A small-molecule ligand and the protein it binds are described below.
Small molecule (SMILES): Cc1nnc2n1-c1ccc(-c3cnn(C)c3)cc1[C@H](Nc1ccc(Cl)cc1)CC2

Sequence of chain 1.A:
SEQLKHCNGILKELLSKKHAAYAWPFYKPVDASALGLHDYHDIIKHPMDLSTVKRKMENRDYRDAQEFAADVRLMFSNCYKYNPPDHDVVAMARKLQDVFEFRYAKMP

Binding-site contacts:
Ligand atom C03 contacts residue LEU38 of chain 1.A at 3.8 Å (hydrophobic).
Ligand atom C15 contacts residue PRO28 of chain 1.A at 3.6 Å (hydrophobic).
Ligand atom N19 contacts residue TRP27 of chain 1.A at 3.8 Å.
Ligand atom C20 contacts residue LEU38 of chain 1.A at 4.0 Å (hydrophobic).
Ligand atom C24 contacts residue HIS90 of chain 1.A at 3.5 Å.
Ligand atom N13 contacts residue CYS82 of chain 1.A at 3.7 Å.
Ligand atom C23 contacts residue HIS90 of chain 1.A at 3.6 Å.
Ligand atom N12 contacts residue ASN86 of chain 1.A at 3.0 Å (h-bond).
Ligand atom C08 contacts residue ASN86 of chain 1.A at 4.0 Å.
Ligand atom C27 contacts residue PRO28 of chain 1.A at 3.9 Å (hydrophobic).
Ligand atom CL2 contacts residue TRP27 of chain 1.A at 3.8 Å.
Ligand atom N13 contacts residue ASN86 of chain 1.A at 3.4 Å (h-bond).
Ligand atom N11 contacts residue VAL92 of chain 1.A at 4.1 Å.
Ligand atom C27 contacts residue MET95 of chain 1.A at 3.9 Å (hydrophobic).
Ligand atom C20 contacts residue TRP27 of chain 1.A at 3.8 Å (hydrophobic).
Ligand atom C16 contacts residue TRP27 of chain 1.A at 3.6 Å (hydrophobic).
Ligand atom C01 contacts residue PRO28 of chain 1.A at 3.4 Å (hydrophobic).
Ligand atom C15 contacts residue PHE29 of chain 1.A at 3.6 Å (hydrophobic).
Ligand atom C06 contacts residue VAL33 of chain 1.A at 3.7 Å (hydrophobic).
Ligand atom CL2 contacts residue MET95 of chain 1.A at 3.7 Å.
Ligand atom C08 contacts residue LEU40 of chain 1.A at 3.9 Å (hydrophobic).
Ligand atom N22 contacts residue HIS90 of chain 1.A at 3.9 Å.
Ligand atom C26 contacts residue TRP27 of chain 1.A at 4.0 Å (hydrophobic).
Ligand atom C10 contacts residue ASN86 of chain 1.A at 4.0 Å.
Ligand atom C17 contacts residue TRP27 of chain 1.A at 3.5 Å (hydrophobic).
Ligand atom C14 contacts residue VAL92 of chain 1.A at 3.8 Å (hydrophobic).
Ligand atom N11 contacts residue VAL33 of chain 1.A at 3.8 Å.
Ligand atom C04 contacts residue LEU38 of chain 1.A at 4.0 Å (hydrophobic).
Ligand atom CL2 contacts residue ASP91 of chain 1.A at 4.0 Å.
Ligand atom C09 contacts residue LEU38 of chain 1.A at 4.0 Å (hydrophobic).
Ligand atom C02 contacts residue LEU38 of chain 1.A at 4.0 Å (hydrophobic).
Ligand atom N18 contacts residue TRP27 of chain 1.A at 3.7 Å.
Ligand atom C27 contacts residue TRP27 of chain 1.A at 3.7 Å (hydrophobic).
Ligand atom C15 contacts residue VAL92 of chain 1.A at 3.8 Å (hydrophobic).
Ligand atom C09 contacts residue LEU40 of chain 1.A at 3.4 Å (hydrophobic).
Ligand atom C14 contacts residue VAL33 of chain 1.A at 3.9 Å (hydrophobic).
Ligand atom C06 contacts residue PRO28 of chain 1.A at 3.2 Å (hydrophobic).
Ligand atom C25 contacts residue HIS90 of chain 1.A at 4.1 Å.
Ligand atom C27 contacts residue VAL92 of chain 1.A at 3.9 Å (hydrophobic).
Ligand atom C28 contacts residue VAL92 of chain 1.A at 3.5 Å (hydrophobic).